This small molecule binds to this protein.
Small molecule (SMILES): Cc1nccn1Cc1cn(CC[C@@H](NC(=O)/C=N/O)c2ccccc2)nn1

Binding-site contacts:
Ligand atom C05 contacts residue TRP82 of chain 7.A at 4.3 Å (hydrophobic).
Ligand atom C01 contacts residue TRP82 of chain 7.A at 4.1 Å (hydrophobic).
Ligand atom C22 contacts residue ASP70 of chain 7.A at 4.1 Å.
Ligand atom C04 contacts residue HIS438 of chain 7.A at 3.2 Å.
Ligand atom C04 contacts residue GLY439 of chain 7.A at 3.7 Å.
Ligand atom C17 contacts residue PRO285 of chain 7.A at 4.2 Å (hydrophobic).
Ligand atom C25 contacts residue THR120 of chain 7.A at 3.5 Å.
Ligand atom N18 contacts residue GLY117 of chain 7.A at 3.8 Å.
Ligand atom C24 contacts residue THR120 of chain 7.A at 3.6 Å.
Ligand atom C01 contacts residue GLY115 of chain 7.A at 3.5 Å.
Ligand atom C02 contacts residue GLU197 of chain 7.A at 4.1 Å.
Ligand atom O16 contacts residue THR120 of chain 7.A at 3.8 Å.
Ligand atom N06 contacts residue TRP82 of chain 7.A at 4.1 Å.
Ligand atom C17 contacts residue GLY117 of chain 7.A at 3.4 Å.
Ligand atom C04 contacts residue GLU197 of chain 7.A at 3.8 Å.
Ligand atom C07 contacts residue TRP82 of chain 7.A at 4.1 Å (hydrophobic).
Ligand atom C04 contacts residue TRP82 of chain 7.A at 4.2 Å (hydrophobic).
Ligand atom O19 contacts residue GLY117 of chain 7.A at 3.7 Å.
Ligand atom O16 contacts residue GLY117 of chain 7.A at 4.0 Å.
Ligand atom N26 contacts residue PHE329 of chain 7.A at 3.4 Å.
Ligand atom C23 contacts residue ILE69 of chain 7.A at 4.0 Å (hydrophobic).
Ligand atom C11 contacts residue TYR332 of chain 7.A at 3.5 Å (hydrophobic).
Ligand atom O19 contacts residue LEU286 of chain 7.A at 3.8 Å.
Ligand atom N03 contacts residue GLU197 of chain 7.A at 3.1 Å (salt-bridge).
Ligand atom N03 contacts residue TRP82 of chain 7.A at 4.0 Å.
Ligand atom O16 contacts residue GLY116 of chain 7.A at 3.7 Å.
Ligand atom C02 contacts residue TRP82 of chain 7.A at 3.9 Å (hydrophobic).
Ligand atom C01 contacts residue TYR128 of chain 7.A at 4.2 Å (hydrophobic).
Ligand atom C24 contacts residue ASN68 of chain 7.A at 4.3 Å.
Ligand atom C05 contacts residue HIS438 of chain 7.A at 3.6 Å.
Ligand atom N14 contacts residue PRO285 of chain 7.A at 3.6 Å (h-bond).
Ligand atom N27 contacts residue PHE329 of chain 7.A at 4.2 Å.
Ligand atom C23 contacts residue ASP70 of chain 7.A at 4.1 Å.
Ligand atom C12 contacts residue PRO285 of chain 7.A at 4.2 Å (hydrophobic).
Ligand atom C17 contacts residue GLY116 of chain 7.A at 4.3 Å.
Ligand atom N18 contacts residue PRO285 of chain 7.A at 4.2 Å.
Ligand atom N03 contacts residue HIS438 of chain 7.A at 3.9 Å.
Ligand atom N18 contacts residue LEU286 of chain 7.A at 4.1 Å.
Ligand atom C01 contacts residue GLY116 of chain 7.A at 3.4 Å.
Ligand atom C12 contacts residue TYR332 of chain 7.A at 3.9 Å (hydrophobic).

Sequence of chain 7.A:
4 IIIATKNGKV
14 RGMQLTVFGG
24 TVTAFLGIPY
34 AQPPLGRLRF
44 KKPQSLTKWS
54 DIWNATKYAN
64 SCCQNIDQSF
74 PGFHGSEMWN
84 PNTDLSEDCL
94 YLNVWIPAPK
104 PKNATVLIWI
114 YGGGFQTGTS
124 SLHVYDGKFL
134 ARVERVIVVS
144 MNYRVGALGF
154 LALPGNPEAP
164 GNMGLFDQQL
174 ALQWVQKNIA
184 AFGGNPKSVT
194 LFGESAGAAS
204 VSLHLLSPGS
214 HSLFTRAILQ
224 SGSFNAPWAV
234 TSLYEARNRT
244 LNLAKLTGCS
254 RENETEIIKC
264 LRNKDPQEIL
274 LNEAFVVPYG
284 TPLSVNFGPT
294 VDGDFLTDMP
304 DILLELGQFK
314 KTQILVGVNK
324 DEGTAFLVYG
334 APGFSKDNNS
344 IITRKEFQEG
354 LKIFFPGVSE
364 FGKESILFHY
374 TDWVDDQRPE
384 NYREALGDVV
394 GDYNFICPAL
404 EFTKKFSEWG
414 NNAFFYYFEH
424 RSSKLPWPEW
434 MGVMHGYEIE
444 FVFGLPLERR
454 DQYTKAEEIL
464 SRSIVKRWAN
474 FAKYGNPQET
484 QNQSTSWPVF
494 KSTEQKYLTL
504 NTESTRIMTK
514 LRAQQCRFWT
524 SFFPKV